This small molecule binds to this protein.
Small molecule (SMILES): O=c1[nH]c(=O)c2nn[nH]c2[nH]1

Sequence of chain 2.A:
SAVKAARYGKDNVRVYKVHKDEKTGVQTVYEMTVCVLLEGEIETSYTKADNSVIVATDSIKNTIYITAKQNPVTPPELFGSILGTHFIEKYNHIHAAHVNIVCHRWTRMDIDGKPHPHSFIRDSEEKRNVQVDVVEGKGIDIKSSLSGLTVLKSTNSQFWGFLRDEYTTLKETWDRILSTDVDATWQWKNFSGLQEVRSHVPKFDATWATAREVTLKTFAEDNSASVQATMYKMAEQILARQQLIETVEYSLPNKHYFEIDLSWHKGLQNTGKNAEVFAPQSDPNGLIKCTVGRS

Binding-site contacts:
Ligand atom C5 contacts residue PHE258 of chain 1.A at 3.7 Å (hydrophobic).
Ligand atom O6 contacts residue PHE258 of chain 1.A at 3.9 Å.
Ligand atom C4 contacts residue ASP58 of chain 2.A at 4.4 Å.
Ligand atom C2 contacts residue PHE258 of chain 1.A at 4.0 Å (hydrophobic).
Ligand atom N9 contacts residue LYS61 of chain 2.A at 3.9 Å.
Ligand atom C5 contacts residue LEU170 of chain 1.A at 4.3 Å (hydrophobic).
Ligand atom C4 contacts residue PHE258 of chain 1.A at 3.9 Å (hydrophobic).
Ligand atom N8 contacts residue ASP58 of chain 2.A at 2.2 Å (salt-bridge).
Ligand atom N8 contacts residue LEU170 of chain 1.A at 4.3 Å.
Ligand atom C6 contacts residue PHE258 of chain 1.A at 3.7 Å (hydrophobic).
Ligand atom N8 contacts residue PHE258 of chain 1.A at 4.1 Å.
Ligand atom N3 contacts residue PHE258 of chain 1.A at 4.0 Å.
Ligand atom N9 contacts residue ASP58 of chain 2.A at 3.3 Å (salt-bridge).
Ligand atom O6 contacts residue LEU170 of chain 1.A at 4.2 Å.
Ligand atom N7 contacts residue PHE258 of chain 1.A at 3.9 Å.
Ligand atom N1 contacts residue PHE258 of chain 1.A at 3.9 Å.
Ligand atom N7 contacts residue ASP58 of chain 2.A at 3.0 Å (salt-bridge).
Ligand atom C5 contacts residue ASP58 of chain 2.A at 4.2 Å.
Ligand atom N8 contacts residue LYS61 of chain 2.A at 3.7 Å.
Ligand atom N7 contacts residue LEU170 of chain 1.A at 3.6 Å.
Ligand atom N9 contacts residue PHE258 of chain 1.A at 4.1 Å.
Ligand atom O2 contacts residue GLU259 of chain 1.A at 4.1 Å.
Ligand atom O2 contacts residue PHE258 of chain 1.A at 4.3 Å.

Sequence of chain 1.A:
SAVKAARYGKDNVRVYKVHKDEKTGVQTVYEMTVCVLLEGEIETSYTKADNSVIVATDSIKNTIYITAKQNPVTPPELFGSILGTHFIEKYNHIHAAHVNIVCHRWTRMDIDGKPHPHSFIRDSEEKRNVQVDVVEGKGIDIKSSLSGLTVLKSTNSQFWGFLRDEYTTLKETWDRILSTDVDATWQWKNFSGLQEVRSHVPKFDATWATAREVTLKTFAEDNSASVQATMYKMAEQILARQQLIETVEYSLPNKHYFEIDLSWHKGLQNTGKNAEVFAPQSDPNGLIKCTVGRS